The protein below binds the small molecule below.
Small molecule (SMILES): N[C@@H](CCC(=O)O)C(=O)O

Binding-site contacts:
Ligand atom CB contacts residue HIS513 of chain 1.D at 3.5 Å.
Ligand atom N contacts residue HIS513 of chain 1.D at 4.3 Å.
Ligand atom CA contacts residue THR541 of chain 1.D at 3.2 Å.
Ligand atom OE1 contacts residue VAL713 of chain 1.D at 4.1 Å.
Ligand atom O contacts residue SER717 of chain 1.D at 2.9 Å (h-bond).
Ligand atom OE2 contacts residue ASN715 of chain 1.D at 3.9 Å.
Ligand atom C contacts residue HIS513 of chain 1.D at 3.4 Å.
Ligand atom OE1 contacts residue TYR758 of chain 1.D at 4.2 Å.
Ligand atom O contacts residue GLY716 of chain 1.D at 3.7 Å.
Ligand atom CG contacts residue TYR758 of chain 1.D at 3.3 Å (hydrophobic).
Ligand atom CD contacts residue TYR758 of chain 1.D at 4.2 Å (hydrophobic).
Ligand atom OE2 contacts residue HIS513 of chain 1.D at 3.2 Å (h-bond).
Ligand atom N contacts residue THR541 of chain 1.D at 2.3 Å (h-bond).
Ligand atom C contacts residue SER717 of chain 1.D at 4.0 Å.
Ligand atom C contacts residue THR541 of chain 1.D at 3.8 Å.
Ligand atom OE1 contacts residue THR718 of chain 1.D at 3.8 Å.
Ligand atom CG contacts residue ASP759 of chain 1.D at 3.6 Å.
Ligand atom CA contacts residue HIS513 of chain 1.D at 4.1 Å.
Ligand atom CB contacts residue TYR758 of chain 1.D at 4.1 Å (hydrophobic).
Ligand atom OXT contacts residue THR541 of chain 1.D at 4.0 Å.
Ligand atom OE1 contacts residue GLY716 of chain 1.D at 3.2 Å.
Ligand atom O contacts residue THR541 of chain 1.D at 4.1 Å.
Ligand atom CD contacts residue SER717 of chain 1.D at 3.8 Å.
Ligand atom OE2 contacts residue SER717 of chain 1.D at 3.8 Å.
Ligand atom O contacts residue ARG546 of chain 1.D at 3.1 Å (salt-bridge).
Ligand atom OXT contacts residue SER539 of chain 1.D at 4.2 Å.
Ligand atom N contacts residue ASP759 of chain 1.D at 2.5 Å (salt-bridge).
Ligand atom OXT contacts residue ARG546 of chain 1.D at 4.2 Å.
Ligand atom C contacts residue ARG546 of chain 1.D at 4.1 Å.
Ligand atom OE2 contacts residue GLY716 of chain 1.D at 3.1 Å.
Ligand atom OE1 contacts residue SER717 of chain 1.D at 3.3 Å (h-bond).
Ligand atom N contacts residue TYR789 of chain 1.D at 3.4 Å.
Ligand atom CG contacts residue HIS513 of chain 1.D at 4.3 Å.
Ligand atom CA contacts residue ASP759 of chain 1.D at 3.1 Å.
Ligand atom CD contacts residue GLY716 of chain 1.D at 3.5 Å.
Ligand atom CD contacts residue HIS513 of chain 1.D at 4.2 Å.
Ligand atom CB contacts residue ASP759 of chain 1.D at 3.3 Å.
Ligand atom O contacts residue HIS513 of chain 1.D at 4.1 Å.
Ligand atom OXT contacts residue HIS513 of chain 1.D at 2.5 Å (h-bond).

Sequence of chain 1.D:
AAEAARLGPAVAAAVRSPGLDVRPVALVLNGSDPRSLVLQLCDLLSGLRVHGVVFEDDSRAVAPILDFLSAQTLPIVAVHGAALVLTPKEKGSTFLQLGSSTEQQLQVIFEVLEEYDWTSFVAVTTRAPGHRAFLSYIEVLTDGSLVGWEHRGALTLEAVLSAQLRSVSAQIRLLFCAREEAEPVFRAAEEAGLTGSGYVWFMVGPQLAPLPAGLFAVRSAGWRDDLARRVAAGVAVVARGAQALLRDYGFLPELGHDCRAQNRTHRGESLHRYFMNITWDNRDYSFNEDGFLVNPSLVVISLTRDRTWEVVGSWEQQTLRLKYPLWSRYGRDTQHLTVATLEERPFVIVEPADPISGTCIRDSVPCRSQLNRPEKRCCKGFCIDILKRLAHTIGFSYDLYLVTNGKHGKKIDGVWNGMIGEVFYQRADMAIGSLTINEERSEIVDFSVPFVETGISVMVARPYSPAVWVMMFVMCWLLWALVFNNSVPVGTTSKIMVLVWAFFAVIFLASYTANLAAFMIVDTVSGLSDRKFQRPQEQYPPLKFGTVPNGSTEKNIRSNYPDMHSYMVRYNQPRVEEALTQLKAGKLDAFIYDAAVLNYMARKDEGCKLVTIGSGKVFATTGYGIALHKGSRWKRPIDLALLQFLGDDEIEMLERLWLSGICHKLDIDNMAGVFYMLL